Binding-site contacts:
Ligand atom C4 contacts residue TYR8 of chain 1.A at 3.9 Å (hydrophobic).
Ligand atom C contacts residue THR177 of chain 1.A at 4.3 Å.
Ligand atom O contacts residue THR177 of chain 1.A at 3.7 Å.
Ligand atom C2 contacts residue LEU129 of chain 1.A at 4.1 Å (hydrophobic).
Ligand atom C7 contacts residue THR177 of chain 1.A at 3.5 Å.
Ligand atom C1 contacts residue THR177 of chain 1.A at 4.2 Å.
Ligand atom N contacts residue THR177 of chain 1.A at 3.8 Å.
Ligand atom C9 contacts residue THR177 of chain 1.A at 4.4 Å.
Ligand atom O contacts residue LEU178 of chain 1.A at 4.2 Å.
Ligand atom C3 contacts residue LEU129 of chain 1.A at 3.6 Å (hydrophobic).
Ligand atom N1 contacts residue LEU178 of chain 1.A at 3.7 Å.
Ligand atom C7 contacts residue SER174 of chain 1.A at 4.3 Å.
Ligand atom C9 contacts residue SER174 of chain 1.A at 3.6 Å.
Ligand atom C8 contacts residue THR177 of chain 1.A at 3.8 Å.
Ligand atom C9 contacts residue LEU178 of chain 1.A at 4.3 Å (hydrophobic).
Ligand atom C5 contacts residue TYR170 of chain 1.A at 4.4 Å (hydrophobic).
Ligand atom N1 contacts residue SER174 of chain 1.A at 3.9 Å.
Ligand atom C5 contacts residue SER174 of chain 1.A at 3.5 Å.
Ligand atom C6 contacts residue SER174 of chain 1.A at 3.5 Å.
Ligand atom C8 contacts residue SER174 of chain 1.A at 3.7 Å.
Ligand atom C3 contacts residue TYR8 of chain 1.A at 4.4 Å (hydrophobic).
Ligand atom O contacts residue SER174 of chain 1.A at 4.4 Å.

A small-molecule ligand and the protein it binds are described below.
Small molecule (SMILES): CN(C(=O)CC#N)c1ccccc1

Sequence of chain 1.A:
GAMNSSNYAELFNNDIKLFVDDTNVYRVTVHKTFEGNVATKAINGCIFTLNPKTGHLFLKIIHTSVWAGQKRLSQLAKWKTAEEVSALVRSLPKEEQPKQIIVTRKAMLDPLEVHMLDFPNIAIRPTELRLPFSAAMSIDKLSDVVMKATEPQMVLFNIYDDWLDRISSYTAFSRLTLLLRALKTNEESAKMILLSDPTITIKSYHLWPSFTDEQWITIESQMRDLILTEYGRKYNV